Sequence of chain 1.B:
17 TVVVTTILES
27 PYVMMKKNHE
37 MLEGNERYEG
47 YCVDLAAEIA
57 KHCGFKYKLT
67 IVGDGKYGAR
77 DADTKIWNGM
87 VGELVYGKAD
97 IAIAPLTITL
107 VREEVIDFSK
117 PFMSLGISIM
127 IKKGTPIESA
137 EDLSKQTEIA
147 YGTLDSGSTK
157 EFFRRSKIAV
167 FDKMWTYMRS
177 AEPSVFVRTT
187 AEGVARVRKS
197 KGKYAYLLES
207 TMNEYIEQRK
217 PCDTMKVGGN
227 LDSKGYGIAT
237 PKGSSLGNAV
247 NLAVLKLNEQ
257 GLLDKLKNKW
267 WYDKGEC

A small-molecule ligand and the protein it binds are described below.
Small molecule (SMILES): CC(=O)N[C@H]1CCN(c2ccc(C3=NO[C@H](CNS(=O)(=O)C(C)C)C3)cc2F)C1

Binding-site contacts:
Ligand atom C11 contacts residue 1YX1 of chain 2.J at 0.5 Å.
Ligand atom C9 contacts residue 1YX1 of chain 2.J at 0.5 Å.
Ligand atom N1 contacts residue 1YX1 of chain 2.J at 0.3 Å (h-bond).
Ligand atom C19 contacts residue 1YX1 of chain 2.J at 0.8 Å.
Ligand atom N1 contacts residue PRO117 of chain 1.B at 2.9 Å (h-bond).
Ligand atom F1 contacts residue 1YX1 of chain 2.J at 1.0 Å.
Ligand atom C1 contacts residue ASN254 of chain 1.B at 2.9 Å.
Ligand atom N2 contacts residue 1YX1 of chain 2.J at 0.6 Å.
Ligand atom C2 contacts residue 1YX1 of chain 2.J at 0.8 Å.
Ligand atom C6 contacts residue 1YX1 of chain 2.J at 0.9 Å.
Ligand atom N3 contacts residue 1YX1 of chain 2.J at 0.6 Å.
Ligand atom C5 contacts residue 1YX1 of chain 2.J at 0.7 Å.
Ligand atom C8 contacts residue 1YX1 of chain 2.J at 0.5 Å.
Ligand atom S1 contacts residue 1YX1 of chain 2.J at 0.3 Å.
Ligand atom O3 contacts residue PHE118 of chain 1.B at 3.3 Å.
Ligand atom C7 contacts residue 1YX1 of chain 2.J at 0.6 Å.
Ligand atom C16 contacts residue 1YX1 of chain 2.J at 0.9 Å.
Ligand atom O3 contacts residue 1YX1 of chain 2.J at 0.7 Å.
Ligand atom O2 contacts residue 1YX1 of chain 2.J at 1.4 Å.
Ligand atom F1 contacts residue SER120 of chain 2.B at 3.0 Å.
Ligand atom C3 contacts residue 1YX1 of chain 2.J at 1.7 Å.
Ligand atom C4 contacts residue 1YX1 of chain 2.J at 0.9 Å.
Ligand atom O2 contacts residue ASN254 of chain 1.B at 3.0 Å (h-bond).
Ligand atom C3 contacts residue LYS116 of chain 1.B at 2.9 Å.
Ligand atom F1 contacts residue MET119 of chain 2.B at 3.1 Å.
Ligand atom C13 contacts residue 1YX1 of chain 2.J at 0.6 Å.
Ligand atom C18 contacts residue 1YX1 of chain 2.J at 0.3 Å.
Ligand atom C9 contacts residue PRO117 of chain 1.B at 3.3 Å (hydrophobic).
Ligand atom C1 contacts residue 1YX1 of chain 2.J at 1.5 Å.
Ligand atom N4 contacts residue PRO117 of chain 2.B at 2.9 Å (h-bond).
Ligand atom C15 contacts residue 1YX1 of chain 2.J at 0.7 Å.
Ligand atom C2 contacts residue PRO117 of chain 1.B at 3.1 Å (hydrophobic).
Ligand atom C17 contacts residue 1YX1 of chain 2.J at 0.9 Å.
Ligand atom C12 contacts residue 1YX1 of chain 2.J at 0.5 Å.
Ligand atom O4 contacts residue 1YX1 of chain 2.J at 1.2 Å (h-bond).
Ligand atom N4 contacts residue 1YX1 of chain 2.J at 0.3 Å (h-bond).
Ligand atom C10 contacts residue 1YX1 of chain 2.J at 0.6 Å.
Ligand atom C3 contacts residue LEU251 of chain 1.B at 3.2 Å (hydrophobic).
Ligand atom C14 contacts residue 1YX1 of chain 2.J at 0.6 Å.
Ligand atom O1 contacts residue 1YX1 of chain 2.J at 1.4 Å (h-bond).

Sequence of chain 2.B:
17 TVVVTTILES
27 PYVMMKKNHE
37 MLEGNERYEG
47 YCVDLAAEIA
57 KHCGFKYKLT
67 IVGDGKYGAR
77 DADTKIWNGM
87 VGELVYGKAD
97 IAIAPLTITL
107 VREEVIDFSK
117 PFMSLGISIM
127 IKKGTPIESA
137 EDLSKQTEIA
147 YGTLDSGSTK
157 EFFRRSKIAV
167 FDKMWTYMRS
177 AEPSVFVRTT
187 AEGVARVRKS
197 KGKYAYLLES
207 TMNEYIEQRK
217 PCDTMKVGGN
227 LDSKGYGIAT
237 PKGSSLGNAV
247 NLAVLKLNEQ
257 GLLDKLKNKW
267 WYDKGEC